Binding-site contacts:
Ligand atom O contacts residue MET16 of chain 2.B at 2.9 Å (h-bond).
Ligand atom O contacts residue THR15 of chain 2.B at 3.5 Å.
Ligand atom O contacts residue SER49 of chain 2.B at 3.2 Å (h-bond).
Ligand atom CD2 contacts residue THR40 of chain 2.B at 3.3 Å.
Ligand atom CB contacts residue THR40 of chain 2.B at 3.6 Å.
Ligand atom CA contacts residue PHE38 of chain 2.B at 4.1 Å (hydrophobic).
Ligand atom O contacts residue ALA47 of chain 2.B at 4.0 Å.
Ligand atom CD2 contacts residue ILE13 of chain 2.B at 3.9 Å (hydrophobic).
Ligand atom N contacts residue SER39 of chain 2.B at 2.7 Å (h-bond).
Ligand atom CG contacts residue SER39 of chain 2.B at 3.1 Å.
Ligand atom CD1 contacts residue PHE38 of chain 2.B at 3.6 Å (hydrophobic).
Ligand atom C contacts residue PHE38 of chain 2.B at 3.8 Å (hydrophobic).
Ligand atom CB contacts residue PHE38 of chain 2.B at 3.1 Å (hydrophobic).
Ligand atom CD2 contacts residue PHE38 of chain 2.B at 3.6 Å (hydrophobic).
Ligand atom C contacts residue MET16 of chain 2.B at 4.0 Å (hydrophobic).
Ligand atom O contacts residue VAL48 of chain 2.B at 3.4 Å.
Ligand atom CB contacts residue SER39 of chain 2.B at 3.4 Å.
Ligand atom CD1 contacts residue VAL48 of chain 2.B at 3.8 Å (hydrophobic).
Ligand atom CB contacts residue VAL48 of chain 2.B at 3.6 Å (hydrophobic).
Ligand atom C contacts residue GLN45 of chain 2.B at 3.5 Å.
Ligand atom CD2 contacts residue THR15 of chain 2.B at 3.9 Å.
Ligand atom CG contacts residue PHE38 of chain 2.B at 3.6 Å (hydrophobic).
Ligand atom O contacts residue ALA41 of chain 2.B at 3.4 Å (h-bond).
Ligand atom O contacts residue PHE38 of chain 2.B at 3.2 Å.
Ligand atom CG contacts residue MET16 of chain 2.B at 3.9 Å (hydrophobic).
Ligand atom CB contacts residue MET16 of chain 2.B at 4.0 Å (hydrophobic).
Ligand atom O contacts residue THR40 of chain 2.B at 3.6 Å.
Ligand atom CD2 contacts residue ALA41 of chain 2.B at 3.3 Å (hydrophobic).
Ligand atom O contacts residue SER39 of chain 2.B at 3.9 Å.
Ligand atom CA contacts residue SER39 of chain 2.B at 3.5 Å.
Ligand atom CD1 contacts residue MET16 of chain 2.B at 3.2 Å (hydrophobic).
Ligand atom CB contacts residue ALA41 of chain 2.B at 3.9 Å (hydrophobic).
Ligand atom CA contacts residue GLN45 of chain 2.B at 3.6 Å.
Ligand atom CD1 contacts residue ILE50 of chain 2.B at 4.1 Å (hydrophobic).
Ligand atom CB contacts residue GLN146 of chain 2.A at 3.5 Å.
Ligand atom C contacts residue SER39 of chain 2.B at 3.6 Å.
Ligand atom CD1 contacts residue SER39 of chain 2.B at 3.7 Å.
Ligand atom O contacts residue GLN45 of chain 2.B at 3.0 Å (h-bond).
Ligand atom CG contacts residue THR40 of chain 2.B at 3.8 Å.
Ligand atom O contacts residue SER39 of chain 2.B at 3.3 Å (h-bond).

Sequence of chain 2.B:
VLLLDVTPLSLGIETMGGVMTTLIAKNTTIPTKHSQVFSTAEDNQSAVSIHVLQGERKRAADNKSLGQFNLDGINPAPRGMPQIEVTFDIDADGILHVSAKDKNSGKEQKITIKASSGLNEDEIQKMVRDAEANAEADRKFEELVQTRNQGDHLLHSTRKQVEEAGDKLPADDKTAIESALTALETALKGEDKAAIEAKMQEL

A protein and the small-molecule ligand that binds it are described below.
Small molecule (SMILES): CC(C)C[C@@H](C=O)NC(=O)[C@H](CC(C)C)NC(=O)[C@H](CC(C)C)NC(=O)[C@H](C)N

Sequence of chain 2.A:
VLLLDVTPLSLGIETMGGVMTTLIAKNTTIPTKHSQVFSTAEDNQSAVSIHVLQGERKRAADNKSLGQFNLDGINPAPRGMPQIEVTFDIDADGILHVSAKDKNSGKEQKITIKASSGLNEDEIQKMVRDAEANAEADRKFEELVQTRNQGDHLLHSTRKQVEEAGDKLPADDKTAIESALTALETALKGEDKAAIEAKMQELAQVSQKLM